Sequence of chain 42.F:
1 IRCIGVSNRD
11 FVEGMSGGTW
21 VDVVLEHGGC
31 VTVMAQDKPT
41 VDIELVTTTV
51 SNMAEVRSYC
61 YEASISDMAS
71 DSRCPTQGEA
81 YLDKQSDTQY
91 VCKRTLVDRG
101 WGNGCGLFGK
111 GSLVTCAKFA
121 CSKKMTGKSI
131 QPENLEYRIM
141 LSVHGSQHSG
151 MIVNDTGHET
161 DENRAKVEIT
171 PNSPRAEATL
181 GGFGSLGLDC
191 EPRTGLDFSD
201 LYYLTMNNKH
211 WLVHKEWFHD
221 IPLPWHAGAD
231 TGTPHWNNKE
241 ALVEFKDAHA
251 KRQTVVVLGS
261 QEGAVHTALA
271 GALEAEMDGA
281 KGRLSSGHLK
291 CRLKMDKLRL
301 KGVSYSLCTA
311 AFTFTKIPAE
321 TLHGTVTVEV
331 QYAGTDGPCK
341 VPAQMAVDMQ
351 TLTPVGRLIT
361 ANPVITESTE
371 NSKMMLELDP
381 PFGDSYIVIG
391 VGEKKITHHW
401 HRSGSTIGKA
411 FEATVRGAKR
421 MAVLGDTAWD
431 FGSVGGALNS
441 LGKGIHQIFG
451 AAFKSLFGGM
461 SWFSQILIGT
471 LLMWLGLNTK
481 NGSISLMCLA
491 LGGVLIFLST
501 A

Binding-site contacts:
Ligand atom C6 contacts residue GLY157 of chain 42.F at 4.2 Å.
Ligand atom O5 contacts residue ARG164 of chain 42.F at 4.3 Å.
Ligand atom C1 contacts residue MET151 of chain 42.F at 3.6 Å (hydrophobic).
Ligand atom C6 contacts residue ASP155 of chain 42.F at 4.3 Å.
Ligand atom C2 contacts residue HIS148 of chain 42.F at 4.2 Å.
Ligand atom C6 contacts residue ASN154 of chain 42.F at 3.0 Å.
Ligand atom C8 contacts residue GLY157 of chain 42.F at 4.5 Å.
Ligand atom O4 contacts residue ASN154 of chain 42.F at 3.5 Å (h-bond).
Ligand atom C7 contacts residue HIS148 of chain 42.F at 2.3 Å.
Ligand atom C8 contacts residue HIS148 of chain 42.F at 1.2 Å.
Ligand atom C2 contacts residue MET151 of chain 42.F at 4.1 Å (hydrophobic).
Ligand atom C7 contacts residue THR156 of chain 42.F at 3.4 Å.
Ligand atom C8 contacts residue THR156 of chain 42.F at 2.9 Å.
Ligand atom C4 contacts residue ASN154 of chain 42.F at 3.2 Å.
Ligand atom O6 contacts residue ASN154 of chain 42.F at 2.4 Å (h-bond).
Ligand atom C2 contacts residue GLY150 of chain 42.F at 4.5 Å.
Ligand atom N2 contacts residue ASN154 of chain 42.F at 4.3 Å.
Ligand atom N2 contacts residue THR156 of chain 42.F at 4.3 Å.
Ligand atom C4 contacts residue THR156 of chain 42.F at 4.1 Å.
Ligand atom O6 contacts residue THR156 of chain 42.F at 1.2 Å (h-bond).
Ligand atom C6 contacts residue THR156 of chain 42.F at 1.8 Å.
Ligand atom C5 contacts residue THR156 of chain 42.F at 3.2 Å.
Ligand atom C1 contacts residue GLY150 of chain 42.F at 3.8 Å.
Ligand atom O5 contacts residue THR156 of chain 42.F at 3.8 Å.
Ligand atom N2 contacts residue HIS148 of chain 42.F at 2.8 Å (h-bond).
Ligand atom C8 contacts residue MET151 of chain 42.F at 4.1 Å (hydrophobic).
Ligand atom N2 contacts residue MET151 of chain 42.F at 3.4 Å.
Ligand atom O6 contacts residue ASP155 of chain 42.F at 4.2 Å.
Ligand atom C7 contacts residue MET151 of chain 42.F at 4.0 Å (hydrophobic).
Ligand atom O7 contacts residue THR156 of chain 42.F at 2.4 Å.
Ligand atom C3 contacts residue ASN154 of chain 42.F at 3.5 Å.
Ligand atom C5 contacts residue ASN154 of chain 42.F at 2.1 Å.
Ligand atom C1 contacts residue ASN154 of chain 42.F at 2.5 Å.
Ligand atom O4 contacts residue THR156 of chain 42.F at 4.2 Å.
Ligand atom N2 contacts residue GLY150 of chain 42.F at 4.1 Å.
Ligand atom O5 contacts residue ASN154 of chain 42.F at 2.4 Å (h-bond).
Ligand atom O7 contacts residue HIS148 of chain 42.F at 3.3 Å (h-bond).
Ligand atom C2 contacts residue ASN154 of chain 42.F at 3.5 Å.

The protein below binds the small molecule below.
Small molecule (SMILES): CC(=O)N[C@H]1[C@H](O[C@H]2[C@H](O)[C@@H](NC(C)=O)CO[C@@H]2CO)O[C@H](CO)[C@@H](O)[C@@H]1O